Sequence of chain 2.A:
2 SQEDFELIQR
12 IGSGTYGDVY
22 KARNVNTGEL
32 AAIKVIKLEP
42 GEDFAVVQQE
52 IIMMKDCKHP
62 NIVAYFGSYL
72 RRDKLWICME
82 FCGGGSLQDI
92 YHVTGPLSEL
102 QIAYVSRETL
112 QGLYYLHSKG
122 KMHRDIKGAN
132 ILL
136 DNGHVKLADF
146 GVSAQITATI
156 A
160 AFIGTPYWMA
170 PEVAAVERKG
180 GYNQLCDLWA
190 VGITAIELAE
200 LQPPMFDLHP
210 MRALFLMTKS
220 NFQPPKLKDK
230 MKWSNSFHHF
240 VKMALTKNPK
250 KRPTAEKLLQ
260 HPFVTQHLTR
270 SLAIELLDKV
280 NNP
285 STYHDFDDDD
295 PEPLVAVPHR

Binding-site contacts:
Ligand atom N2 contacts residue GLU81 of chain 2.A at 3.9 Å.
Ligand atom C16 contacts residue VAL20 of chain 2.A at 3.7 Å (hydrophobic).
Ligand atom S1 contacts residue CYS83 of chain 2.A at 3.6 Å (h-bond).
Ligand atom N3 contacts residue ILE12 of chain 2.A at 2.9 Å (h-bond).
Ligand atom C6 contacts residue ILE12 of chain 2.A at 3.9 Å (hydrophobic).
Ligand atom N1 contacts residue GLU81 of chain 2.A at 3.0 Å (salt-bridge).
Ligand atom N1 contacts residue MET80 of chain 2.A at 3.8 Å.
Ligand atom C13 contacts residue LEU133 of chain 2.A at 3.5 Å (hydrophobic).
Ligand atom C6 contacts residue GLY86 of chain 2.A at 3.7 Å.
Ligand atom C18 contacts residue MET80 of chain 2.A at 3.6 Å (hydrophobic).
Ligand atom C17 contacts residue GLY15 of chain 2.A at 3.7 Å.
Ligand atom N5 contacts residue ASP144 of chain 2.A at 3.5 Å.
Ligand atom C15 contacts residue VAL20 of chain 2.A at 3.8 Å (hydrophobic).
Ligand atom C11 contacts residue GLY86 of chain 2.A at 3.8 Å.
Ligand atom C11 contacts residue GLY85 of chain 2.A at 3.9 Å.
Ligand atom C2 contacts residue CYS83 of chain 2.A at 3.2 Å (hydrophobic).
Ligand atom C1 contacts residue ALA33 of chain 2.A at 3.5 Å (hydrophobic).
Ligand atom C1 contacts residue CYS83 of chain 2.A at 3.9 Å (hydrophobic).
Ligand atom C4 contacts residue GLY86 of chain 2.A at 3.9 Å.
Ligand atom C2 contacts residue PHE82 of chain 2.A at 3.6 Å (hydrophobic).
Ligand atom C8 contacts residue GLY84 of chain 2.A at 3.9 Å.
Ligand atom C5 contacts residue ILE12 of chain 2.A at 3.2 Å (hydrophobic).
Ligand atom C19 contacts residue MET80 of chain 2.A at 3.5 Å (hydrophobic).
Ligand atom C1 contacts residue LEU133 of chain 2.A at 3.6 Å (hydrophobic).
Ligand atom N2 contacts residue ALA33 of chain 2.A at 3.7 Å.
Ligand atom C17 contacts residue ASP144 of chain 2.A at 3.2 Å.
Ligand atom N2 contacts residue PHE82 of chain 2.A at 3.6 Å.
Ligand atom N5 contacts residue LYS35 of chain 2.A at 3.9 Å.
Ligand atom N3 contacts residue ASP90 of chain 2.A at 3.7 Å.
Ligand atom C3 contacts residue ILE12 of chain 2.A at 3.5 Å (hydrophobic).
Ligand atom C2 contacts residue ILE12 of chain 2.A at 3.8 Å (hydrophobic).
Ligand atom S1 contacts residue PHE82 of chain 2.A at 3.9 Å.
Ligand atom C12 contacts residue ILE12 of chain 2.A at 3.9 Å (hydrophobic).
Ligand atom N1 contacts residue ALA33 of chain 2.A at 3.3 Å.
Ligand atom C1 contacts residue GLU81 of chain 2.A at 3.9 Å.
Ligand atom S1 contacts residue GLY86 of chain 2.A at 3.6 Å.
Ligand atom N2 contacts residue CYS83 of chain 2.A at 2.9 Å (h-bond).
Ligand atom O1 contacts residue LEU133 of chain 2.A at 3.6 Å.
Ligand atom C4 contacts residue ILE12 of chain 2.A at 3.6 Å (hydrophobic).
Ligand atom N1 contacts residue LEU133 of chain 2.A at 3.8 Å.

The small molecule below binds the protein below.
Small molecule (SMILES): Nc1ncc(-c2cnc(C3CCNCC3)s2)cc1OCc1ccncc1